Binding-site contacts:
Ligand atom C7 contacts residue ASN318 of chain 1.I at 2.9 Å.
Ligand atom O7 contacts residue ASN318 of chain 1.I at 2.9 Å (h-bond).
Ligand atom C4 contacts residue ASN318 of chain 1.I at 4.2 Å.
Ligand atom C5 contacts residue ASN318 of chain 1.I at 3.7 Å.
Ligand atom C5 contacts residue GLN567 of chain 1.I at 4.3 Å.
Ligand atom O5 contacts residue GLN567 of chain 1.I at 3.6 Å.
Ligand atom C2 contacts residue GLN567 of chain 1.I at 4.4 Å.
Ligand atom O6 contacts residue GLN567 of chain 1.I at 3.1 Å (h-bond).
Ligand atom C3 contacts residue ASN318 of chain 1.I at 3.8 Å.
Ligand atom N2 contacts residue ASN318 of chain 1.I at 2.9 Å (h-bond).
Ligand atom C8 contacts residue ASN318 of chain 1.I at 3.6 Å.
Ligand atom C2 contacts residue ASN318 of chain 1.I at 2.4 Å.
Ligand atom C1 contacts residue GLN567 of chain 1.I at 4.4 Å.
Ligand atom C1 contacts residue ASN318 of chain 1.I at 1.4 Å.
Ligand atom O5 contacts residue ASN318 of chain 1.I at 2.4 Å (h-bond).
Ligand atom C4 contacts residue GLN567 of chain 1.I at 4.3 Å.
Ligand atom C6 contacts residue GLN567 of chain 1.I at 4.2 Å.

The protein below binds the small molecule below.
Small molecule (SMILES): CC(=O)N[C@H]1[C@H](O[C@H]2[C@H](O)[C@@H](NC(C)=O)CO[C@@H]2CO)O[C@H](CO)[C@@H](O[C@@H]2O[C@H](CO)[C@@H](O)[C@H](O)[C@@H]2O)[C@@H]1O

Sequence of chain 1.I:
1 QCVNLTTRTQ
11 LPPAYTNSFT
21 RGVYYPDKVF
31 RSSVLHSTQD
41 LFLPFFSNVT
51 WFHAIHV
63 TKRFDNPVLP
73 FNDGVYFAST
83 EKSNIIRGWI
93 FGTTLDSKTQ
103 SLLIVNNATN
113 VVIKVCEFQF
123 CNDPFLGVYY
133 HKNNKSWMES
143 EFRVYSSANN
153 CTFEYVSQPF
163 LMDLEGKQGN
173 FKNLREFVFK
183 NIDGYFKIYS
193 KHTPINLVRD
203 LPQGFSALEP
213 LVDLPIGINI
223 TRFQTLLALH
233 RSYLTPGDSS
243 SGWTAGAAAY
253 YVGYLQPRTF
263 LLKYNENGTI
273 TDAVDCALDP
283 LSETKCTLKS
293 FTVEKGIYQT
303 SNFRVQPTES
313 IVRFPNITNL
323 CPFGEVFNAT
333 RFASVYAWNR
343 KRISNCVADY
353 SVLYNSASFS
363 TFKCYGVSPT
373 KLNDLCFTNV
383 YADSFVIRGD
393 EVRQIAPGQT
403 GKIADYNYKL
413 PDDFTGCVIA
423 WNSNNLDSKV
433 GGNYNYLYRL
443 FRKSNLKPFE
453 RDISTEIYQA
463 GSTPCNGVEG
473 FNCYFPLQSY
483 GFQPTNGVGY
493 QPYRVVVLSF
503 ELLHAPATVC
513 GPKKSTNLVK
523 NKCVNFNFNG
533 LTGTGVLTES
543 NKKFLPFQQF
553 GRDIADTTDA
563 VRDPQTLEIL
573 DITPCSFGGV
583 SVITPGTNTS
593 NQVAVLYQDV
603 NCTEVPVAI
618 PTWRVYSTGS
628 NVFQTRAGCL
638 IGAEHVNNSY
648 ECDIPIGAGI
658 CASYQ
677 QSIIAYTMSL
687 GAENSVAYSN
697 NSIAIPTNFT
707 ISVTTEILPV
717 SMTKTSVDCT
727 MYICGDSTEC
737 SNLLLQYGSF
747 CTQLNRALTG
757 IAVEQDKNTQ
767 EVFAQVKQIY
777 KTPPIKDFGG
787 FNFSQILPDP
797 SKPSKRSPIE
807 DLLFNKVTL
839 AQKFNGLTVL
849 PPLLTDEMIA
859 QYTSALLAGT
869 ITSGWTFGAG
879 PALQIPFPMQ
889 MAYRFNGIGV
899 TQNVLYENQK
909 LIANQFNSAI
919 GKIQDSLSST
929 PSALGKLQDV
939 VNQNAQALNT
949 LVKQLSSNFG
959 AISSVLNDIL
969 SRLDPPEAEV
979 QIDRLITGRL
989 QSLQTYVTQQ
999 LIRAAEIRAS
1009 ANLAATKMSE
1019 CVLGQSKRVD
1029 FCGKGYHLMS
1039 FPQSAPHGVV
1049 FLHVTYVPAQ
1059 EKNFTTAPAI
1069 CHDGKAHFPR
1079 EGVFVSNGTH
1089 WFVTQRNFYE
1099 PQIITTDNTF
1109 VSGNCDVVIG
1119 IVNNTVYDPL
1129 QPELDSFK